Binding-site contacts:
Ligand atom N contacts residue DMS1 of chain 1.F at 3.5 Å (h-bond).
Ligand atom N contacts residue THR318 of chain 1.A at 3.5 Å.
Ligand atom O2 contacts residue ASN345 of chain 1.A at 3.7 Å.
Ligand atom O1 contacts residue THR315 of chain 1.A at 2.8 Å (h-bond).
Ligand atom O4 contacts residue GLY61 of chain 1.A at 3.7 Å.
Ligand atom O contacts residue SER62 of chain 1.A at 2.3 Å (h-bond).
Ligand atom O contacts residue TYR149 of chain 1.A at 2.7 Å (h-bond).
Ligand atom C contacts residue SER62 of chain 1.A at 2.5 Å.
Ligand atom C6 contacts residue GOL1 of chain 1.B at 3.4 Å.
Ligand atom O contacts residue GOL1 of chain 1.B at 3.1 Å (h-bond).
Ligand atom O2 contacts residue THR315 of chain 1.A at 3.5 Å (h-bond).
Ligand atom C8 contacts residue GOL1 of chain 1.B at 3.6 Å.
Ligand atom C10 contacts residue DMS1 of chain 1.F at 3.7 Å.
Ligand atom B contacts residue TYR149 of chain 1.A at 3.4 Å.
Ligand atom O1 contacts residue ASN345 of chain 1.A at 3.5 Å (h-bond).
Ligand atom C1 contacts residue ASN151 of chain 1.A at 3.5 Å.
Ligand atom O3 contacts residue ASN151 of chain 1.A at 3.6 Å (h-bond).
Ligand atom C8 contacts residue SER317 of chain 1.A at 3.5 Å.
Ligand atom C1 contacts residue SER62 of chain 1.A at 3.4 Å.
Ligand atom C6 contacts residue SER62 of chain 1.A at 3.5 Å.
Ligand atom N1 contacts residue TYR221 of chain 1.A at 3.6 Å.
Ligand atom C12 contacts residue DMS1 of chain 1.F at 3.6 Å.
Ligand atom C4 contacts residue DMS1 of chain 1.F at 3.6 Å.
Ligand atom C7 contacts residue GOL1 of chain 1.C at 3.7 Å.
Ligand atom O4 contacts residue SER62 of chain 1.A at 2.3 Å (h-bond).
Ligand atom C3 contacts residue DMS1 of chain 1.F at 3.7 Å.
Ligand atom C14 contacts residue TYR221 of chain 1.A at 3.5 Å (hydrophobic).
Ligand atom B contacts residue SER62 of chain 1.A at 1.5 Å.
Ligand atom C5 contacts residue SER62 of chain 1.A at 3.6 Å.
Ligand atom O1 contacts residue GOL1 of chain 1.C at 3.6 Å.
Ligand atom C8 contacts residue THR315 of chain 1.A at 3.5 Å.
Ligand atom O1 contacts residue GOL1 of chain 1.B at 2.7 Å (h-bond).
Ligand atom O4 contacts residue SER317 of chain 1.A at 2.8 Å (h-bond).
Ligand atom C6 contacts residue TYR149 of chain 1.A at 3.6 Å (hydrophobic).
Ligand atom O4 contacts residue GLY316 of chain 1.A at 3.5 Å.
Ligand atom C12 contacts residue SER317 of chain 1.A at 3.7 Å.
Ligand atom O2 contacts residue SER317 of chain 1.A at 2.6 Å (h-bond).
Ligand atom C2 contacts residue ASN151 of chain 1.A at 3.4 Å.
Ligand atom O2 contacts residue GLY316 of chain 1.A at 3.3 Å.
Ligand atom O2 contacts residue ARG348 of chain 1.A at 3.7 Å.

Sequence of chain 1.A:
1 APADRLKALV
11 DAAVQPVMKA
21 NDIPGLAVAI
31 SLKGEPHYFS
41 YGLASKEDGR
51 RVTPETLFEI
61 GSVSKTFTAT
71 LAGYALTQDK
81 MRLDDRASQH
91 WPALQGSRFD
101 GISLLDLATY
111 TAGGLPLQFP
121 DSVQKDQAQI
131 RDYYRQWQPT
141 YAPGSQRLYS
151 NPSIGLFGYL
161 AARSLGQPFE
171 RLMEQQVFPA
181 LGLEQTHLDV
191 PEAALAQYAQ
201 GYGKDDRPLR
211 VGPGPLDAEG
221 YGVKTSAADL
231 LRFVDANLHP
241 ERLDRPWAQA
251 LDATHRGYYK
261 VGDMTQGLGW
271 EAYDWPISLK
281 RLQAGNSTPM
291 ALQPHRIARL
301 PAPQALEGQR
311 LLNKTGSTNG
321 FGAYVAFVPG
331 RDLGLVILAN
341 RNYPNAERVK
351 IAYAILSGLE

The small molecule below binds the protein below.
Small molecule (SMILES): Cc1c(Oc2cnccn2)cc2c(c1C)[C@@H](CC(=O)O)OB2O